A small-molecule ligand and the protein it binds are described below.
Small molecule (SMILES): Cc1cn([C@H]2C[C@H](O[P](=O)(O)OC[C@H]3O[C@@H](n4cc(C)c(=O)[nH]c4=O)C[C@@H]3O[P](=O)(O)OC[C@H]3O[C@@H](n4cc(C)c(=O)[nH]c4=O)C[C@@H]3O[P](=O)(O)OC[C@H]3O[C@@H](n4cc(C)c(=O)[nH]c4=O)C[C@@H]3O)[C@@H](CO[P](=O)(O)O[C@H]3C[C@H](n4cc(C)c(=O)[nH]c4=O)O[C@@H]3CO[P](=O)(O)O[C@H]3C[C@H](n4cc(C)c(=O)[nH]c4=O)O[C@@H]3CO[P](=O)(O)O[C@H]3C[C@H](n4cc(C)c(=O)[nH]c4=O)O[C@@H]3CO[P](=O)(O)O[C@H]3C[C@H](n4cc(C)c(=O)[nH]c4=O)O[C@@H]3CO[P](=O)(O)O[C@H]3C[C@H](n4cc(C)c(=O)[nH]c4=O)O[C@@H]3COP(=O)=O)O2)c(=O)[nH]c1=O

Sequence of chain 3.A:
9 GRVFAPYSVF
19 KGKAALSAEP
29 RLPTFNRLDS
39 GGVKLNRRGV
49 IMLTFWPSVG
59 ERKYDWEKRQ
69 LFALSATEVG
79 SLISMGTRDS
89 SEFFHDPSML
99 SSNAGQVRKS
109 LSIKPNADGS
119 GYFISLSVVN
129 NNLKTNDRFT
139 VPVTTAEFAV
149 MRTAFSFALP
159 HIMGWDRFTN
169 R

Sequence of chain 1.A:
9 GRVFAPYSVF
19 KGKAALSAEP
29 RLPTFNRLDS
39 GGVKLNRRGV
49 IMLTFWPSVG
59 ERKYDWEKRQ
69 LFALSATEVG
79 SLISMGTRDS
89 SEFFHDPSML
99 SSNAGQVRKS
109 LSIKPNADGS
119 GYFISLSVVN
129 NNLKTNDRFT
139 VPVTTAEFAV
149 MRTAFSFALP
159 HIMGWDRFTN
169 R

Binding-site contacts:
Ligand atom C6 contacts residue PHE18 of chain 3.A at 3.5 Å (hydrophobic).
Ligand atom C5' contacts residue TYR62 of chain 3.A at 3.2 Å (hydrophobic).
Ligand atom OP1 contacts residue HIS93 of chain 1.A at 2.6 Å (h-bond).
Ligand atom O3' contacts residue SER38 of chain 1.A at 3.4 Å (h-bond).
Ligand atom C2 contacts residue PHE18 of chain 3.A at 3.5 Å (hydrophobic).
Ligand atom O2 contacts residue ARG60 of chain 3.A at 3.4 Å.
Ligand atom N3 contacts residue PHE12 of chain 3.A at 3.6 Å.
Ligand atom C7 contacts residue LEU36 of chain 1.A at 3.4 Å (hydrophobic).
Ligand atom O3' contacts residue ALA71 of chain 1.A at 3.4 Å.
Ligand atom O4 contacts residue SER16 of chain 3.A at 3.0 Å (h-bond).
Ligand atom O2 contacts residue LEU69 of chain 1.A at 3.5 Å.
Ligand atom O2 contacts residue PHE12 of chain 3.A at 2.9 Å.
Ligand atom C4 contacts residue PHE18 of chain 3.A at 3.4 Å (hydrophobic).
Ligand atom C1' contacts residue ASP94 of chain 1.A at 3.2 Å.
Ligand atom O4' contacts residue TRP54 of chain 3.A at 3.5 Å (h-bond).
Ligand atom C5 contacts residue PHE18 of chain 3.A at 3.4 Å (hydrophobic).
Ligand atom C7 contacts residue SER25 of chain 3.A at 3.4 Å.
Ligand atom O4' contacts residue HIS93 of chain 1.A at 3.6 Å.
Ligand atom C1' contacts residue LEU98 of chain 1.A at 3.4 Å (hydrophobic).
Ligand atom O4' contacts residue ASP94 of chain 1.A at 3.3 Å (salt-bridge).
Ligand atom OP1 contacts residue TYR62 of chain 3.A at 2.8 Å (h-bond).
Ligand atom N3 contacts residue PHE92 of chain 1.A at 3.3 Å (h-bond).
Ligand atom C5 contacts residue HIS93 of chain 1.A at 3.5 Å.
Ligand atom OP1 contacts residue LYS107 of chain 1.A at 2.8 Å (salt-bridge).
Ligand atom O4' contacts residue TRP64 of chain 3.A at 3.4 Å (h-bond).
Ligand atom O4' contacts residue MET50 of chain 1.A at 3.5 Å.
Ligand atom O2 contacts residue MET97 of chain 1.A at 3.3 Å.
Ligand atom OP1 contacts residue LYS61 of chain 3.A at 3.0 Å.
Ligand atom C7 contacts residue HIS93 of chain 1.A at 3.5 Å.
Ligand atom O4' contacts residue MET97 of chain 1.A at 3.6 Å (h-bond).
Ligand atom O2 contacts residue ASP94 of chain 1.A at 3.0 Å (salt-bridge).
Ligand atom C6 contacts residue TRP64 of chain 3.A at 3.4 Å (hydrophobic).
Ligand atom OP2 contacts residue LYS107 of chain 1.A at 2.6 Å (salt-bridge).
Ligand atom O4' contacts residue LEU98 of chain 1.A at 3.4 Å.
Ligand atom N3 contacts residue PHE18 of chain 3.A at 3.5 Å.
Ligand atom C4' contacts residue ASP94 of chain 1.A at 3.6 Å.
Ligand atom C2 contacts residue PHE12 of chain 3.A at 3.4 Å (hydrophobic).
Ligand atom C6 contacts residue TRP54 of chain 3.A at 3.6 Å (hydrophobic).
Ligand atom N3 contacts residue ARG45 of chain 1.A at 3.5 Å (salt-bridge).
Ligand atom OP1 contacts residue ALA71 of chain 1.A at 3.0 Å (h-bond).